Binding-site contacts:
Ligand atom C3 contacts residue LYS240 of chain 1.A at 3.7 Å.
Ligand atom O3 contacts residue SO41 of chain 1.C at 3.5 Å (h-bond).
Ligand atom C2 contacts residue LYS240 of chain 1.A at 4.0 Å.
Ligand atom N5 contacts residue ILE163 of chain 1.A at 3.8 Å.
Ligand atom N4 contacts residue MET165 of chain 1.A at 3.4 Å (h-bond).
Ligand atom C4 contacts residue ASN140 of chain 1.A at 3.7 Å.
Ligand atom C1 contacts residue ARG274 of chain 1.A at 3.5 Å.
Ligand atom C4 contacts residue ASP204 of chain 1.A at 3.1 Å.
Ligand atom O1 contacts residue LYS240 of chain 1.A at 2.6 Å (salt-bridge).
Ligand atom N3 contacts residue LYS240 of chain 1.A at 3.5 Å (salt-bridge).
Ligand atom O3 contacts residue ARG274 of chain 1.A at 3.2 Å (salt-bridge).
Ligand atom N5 contacts residue ASN140 of chain 1.A at 2.8 Å (h-bond).
Ligand atom O1 contacts residue GLY236 of chain 1.A at 3.2 Å (h-bond).
Ligand atom O1 contacts residue PHE209 of chain 1.A at 4.0 Å.
Ligand atom C3 contacts residue MET165 of chain 1.A at 3.6 Å (hydrophobic).
Ligand atom N2 contacts residue ILE142 of chain 1.A at 3.7 Å.
Ligand atom N5 contacts residue LEU234 of chain 1.A at 3.8 Å.
Ligand atom O3 contacts residue PHE209 of chain 1.A at 3.7 Å.
Ligand atom C5 contacts residue ASP121 of chain 1.A at 3.3 Å.
Ligand atom C5 contacts residue ASN140 of chain 1.A at 3.3 Å.
Ligand atom N2 contacts residue ARG274 of chain 1.A at 3.3 Å.
Ligand atom C1 contacts residue ILE142 of chain 1.A at 3.9 Å (hydrophobic).
Ligand atom N1 contacts residue ASN140 of chain 1.A at 3.2 Å (h-bond).
Ligand atom C4 contacts residue MET165 of chain 1.A at 3.7 Å (hydrophobic).
Ligand atom O2 contacts residue PHE209 of chain 1.A at 3.4 Å.
Ligand atom C4 contacts residue ARG274 of chain 1.A at 3.9 Å.
Ligand atom N5 contacts residue ASP204 of chain 1.A at 2.8 Å (salt-bridge).
Ligand atom C2 contacts residue ARG274 of chain 1.A at 3.5 Å.
Ligand atom C2 contacts residue PHE209 of chain 1.A at 3.8 Å (hydrophobic).
Ligand atom C5 contacts residue ASP81 of chain 1.A at 4.0 Å.
Ligand atom C5 contacts residue ARG274 of chain 1.A at 3.5 Å.
Ligand atom C5 contacts residue ILE142 of chain 1.A at 3.6 Å (hydrophobic).
Ligand atom C3 contacts residue ASP204 of chain 1.A at 3.9 Å.
Ligand atom N4 contacts residue ASP204 of chain 1.A at 2.7 Å (salt-bridge).
Ligand atom N1 contacts residue ARG274 of chain 1.A at 3.7 Å.
Ligand atom N3 contacts residue ARG274 of chain 1.A at 3.2 Å (salt-bridge).
Ligand atom N3 contacts residue PHE209 of chain 1.A at 3.5 Å.
Ligand atom O2 contacts residue ARG274 of chain 1.A at 3.8 Å.
Ligand atom O2 contacts residue LYS240 of chain 1.A at 2.4 Å (salt-bridge).
Ligand atom N1 contacts residue ILE142 of chain 1.A at 3.9 Å.

Sequence of chain 1.A:
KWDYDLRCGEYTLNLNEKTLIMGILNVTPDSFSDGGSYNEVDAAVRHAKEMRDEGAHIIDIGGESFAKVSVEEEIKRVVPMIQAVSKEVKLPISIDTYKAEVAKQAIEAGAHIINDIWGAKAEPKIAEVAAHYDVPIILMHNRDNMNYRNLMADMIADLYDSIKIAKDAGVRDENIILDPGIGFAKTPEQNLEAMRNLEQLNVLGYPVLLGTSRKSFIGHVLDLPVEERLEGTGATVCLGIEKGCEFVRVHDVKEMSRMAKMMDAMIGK

A protein and the small-molecule ligand that binds it are described below.
Small molecule (SMILES): CNc1nc(N)[nH]c(=O)c1[N+](=O)[O-]